Sequence of chain 1.B:
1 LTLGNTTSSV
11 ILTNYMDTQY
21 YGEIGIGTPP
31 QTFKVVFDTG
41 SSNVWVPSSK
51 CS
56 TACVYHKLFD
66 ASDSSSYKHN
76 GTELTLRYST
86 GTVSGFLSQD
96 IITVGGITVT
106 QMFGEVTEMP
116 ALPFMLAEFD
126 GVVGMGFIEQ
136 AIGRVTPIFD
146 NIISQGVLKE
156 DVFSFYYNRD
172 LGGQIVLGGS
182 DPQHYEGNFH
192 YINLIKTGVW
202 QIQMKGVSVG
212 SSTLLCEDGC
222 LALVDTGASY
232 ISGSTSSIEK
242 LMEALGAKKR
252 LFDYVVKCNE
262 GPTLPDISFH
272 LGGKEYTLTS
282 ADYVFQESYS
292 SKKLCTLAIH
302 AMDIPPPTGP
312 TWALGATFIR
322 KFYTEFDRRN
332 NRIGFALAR

A protein and the small-molecule ligand that binds it are described below.
Small molecule (SMILES): c1ccc([C@H]2CCNC[C@@H]2OCc2ccc3ccccc3c2)cc1

Binding-site contacts:
Ligand atom C12 contacts residue ASP226 of chain 1.B at 3.5 Å.
Ligand atom C20 contacts residue PHE124 of chain 1.B at 3.6 Å (hydrophobic).
Ligand atom C17 contacts residue PHE124 of chain 1.B at 3.6 Å (hydrophobic).
Ligand atom C21 contacts residue ALA122 of chain 1.B at 4.0 Å (hydrophobic).
Ligand atom C18 contacts residue GLY228 of chain 1.B at 3.5 Å.
Ligand atom C6 contacts residue PHE119 of chain 1.B at 3.8 Å (hydrophobic).
Ligand atom C4 contacts residue TYR83 of chain 1.B at 4.0 Å (hydrophobic).
Ligand atom C9 contacts residue ASP38 of chain 1.B at 3.8 Å.
Ligand atom C12 contacts residue ASP38 of chain 1.B at 3.4 Å.
Ligand atom C16 contacts residue PHE124 of chain 1.B at 3.8 Å (hydrophobic).
Ligand atom C1 contacts residue TRP45 of chain 1.B at 3.5 Å (hydrophobic).
Ligand atom C8 contacts residue ASP38 of chain 1.B at 3.4 Å.
Ligand atom C23 contacts residue GLN19 of chain 1.B at 3.5 Å.
Ligand atom N11 contacts residue ASP38 of chain 1.B at 2.9 Å (salt-bridge).
Ligand atom C19 contacts residue PHE124 of chain 1.B at 3.9 Å (hydrophobic).
Ligand atom C7 contacts residue ASP38 of chain 1.B at 3.8 Å.
Ligand atom C10 contacts residue TYR83 of chain 1.B at 3.5 Å (hydrophobic).
Ligand atom C2 contacts residue TYR83 of chain 1.B at 3.8 Å (hydrophobic).
Ligand atom C3 contacts residue TYR83 of chain 1.B at 3.8 Å (hydrophobic).
Ligand atom C2 contacts residue ASP38 of chain 1.B at 3.9 Å.
Ligand atom C15 contacts residue PHE124 of chain 1.B at 4.0 Å (hydrophobic).
Ligand atom N11 contacts residue GLY40 of chain 1.B at 3.9 Å.
Ligand atom C12 contacts residue ALA229 of chain 1.B at 3.8 Å (hydrophobic).
Ligand atom C17 contacts residue PHE119 of chain 1.B at 3.7 Å (hydrophobic).
Ligand atom O13 contacts residue GLY228 of chain 1.B at 4.0 Å.
Ligand atom C9 contacts residue GLY40 of chain 1.B at 3.6 Å.
Ligand atom C15 contacts residue GLY228 of chain 1.B at 4.0 Å.
Ligand atom C12 contacts residue GLY228 of chain 1.B at 3.7 Å.
Ligand atom C21 contacts residue PRO118 of chain 1.B at 3.7 Å (hydrophobic).
Ligand atom N11 contacts residue ASP226 of chain 1.B at 2.8 Å (salt-bridge).
Ligand atom C22 contacts residue GLN19 of chain 1.B at 3.9 Å.
Ligand atom C6 contacts residue TRP45 of chain 1.B at 3.9 Å (hydrophobic).
Ligand atom C10 contacts residue ASP38 of chain 1.B at 3.4 Å.
Ligand atom C5 contacts residue PHE119 of chain 1.B at 3.6 Å (hydrophobic).
Ligand atom O13 contacts residue THR85 of chain 1.B at 4.0 Å.
Ligand atom C22 contacts residue PRO118 of chain 1.B at 3.9 Å (hydrophobic).
Ligand atom C24 contacts residue SER230 of chain 1.B at 4.0 Å.
Ligand atom C14 contacts residue GLY228 of chain 1.B at 3.4 Å.
Ligand atom C24 contacts residue GLN19 of chain 1.B at 3.9 Å.
Ligand atom C9 contacts residue ASP226 of chain 1.B at 3.5 Å.